The protein below binds the small molecule below.
Small molecule (SMILES): CC(=O)N[C@@H]1[C@@H](O)[C@H](O)[C@@H](CO)O[C@H]1O

Sequence of chain 1.B:
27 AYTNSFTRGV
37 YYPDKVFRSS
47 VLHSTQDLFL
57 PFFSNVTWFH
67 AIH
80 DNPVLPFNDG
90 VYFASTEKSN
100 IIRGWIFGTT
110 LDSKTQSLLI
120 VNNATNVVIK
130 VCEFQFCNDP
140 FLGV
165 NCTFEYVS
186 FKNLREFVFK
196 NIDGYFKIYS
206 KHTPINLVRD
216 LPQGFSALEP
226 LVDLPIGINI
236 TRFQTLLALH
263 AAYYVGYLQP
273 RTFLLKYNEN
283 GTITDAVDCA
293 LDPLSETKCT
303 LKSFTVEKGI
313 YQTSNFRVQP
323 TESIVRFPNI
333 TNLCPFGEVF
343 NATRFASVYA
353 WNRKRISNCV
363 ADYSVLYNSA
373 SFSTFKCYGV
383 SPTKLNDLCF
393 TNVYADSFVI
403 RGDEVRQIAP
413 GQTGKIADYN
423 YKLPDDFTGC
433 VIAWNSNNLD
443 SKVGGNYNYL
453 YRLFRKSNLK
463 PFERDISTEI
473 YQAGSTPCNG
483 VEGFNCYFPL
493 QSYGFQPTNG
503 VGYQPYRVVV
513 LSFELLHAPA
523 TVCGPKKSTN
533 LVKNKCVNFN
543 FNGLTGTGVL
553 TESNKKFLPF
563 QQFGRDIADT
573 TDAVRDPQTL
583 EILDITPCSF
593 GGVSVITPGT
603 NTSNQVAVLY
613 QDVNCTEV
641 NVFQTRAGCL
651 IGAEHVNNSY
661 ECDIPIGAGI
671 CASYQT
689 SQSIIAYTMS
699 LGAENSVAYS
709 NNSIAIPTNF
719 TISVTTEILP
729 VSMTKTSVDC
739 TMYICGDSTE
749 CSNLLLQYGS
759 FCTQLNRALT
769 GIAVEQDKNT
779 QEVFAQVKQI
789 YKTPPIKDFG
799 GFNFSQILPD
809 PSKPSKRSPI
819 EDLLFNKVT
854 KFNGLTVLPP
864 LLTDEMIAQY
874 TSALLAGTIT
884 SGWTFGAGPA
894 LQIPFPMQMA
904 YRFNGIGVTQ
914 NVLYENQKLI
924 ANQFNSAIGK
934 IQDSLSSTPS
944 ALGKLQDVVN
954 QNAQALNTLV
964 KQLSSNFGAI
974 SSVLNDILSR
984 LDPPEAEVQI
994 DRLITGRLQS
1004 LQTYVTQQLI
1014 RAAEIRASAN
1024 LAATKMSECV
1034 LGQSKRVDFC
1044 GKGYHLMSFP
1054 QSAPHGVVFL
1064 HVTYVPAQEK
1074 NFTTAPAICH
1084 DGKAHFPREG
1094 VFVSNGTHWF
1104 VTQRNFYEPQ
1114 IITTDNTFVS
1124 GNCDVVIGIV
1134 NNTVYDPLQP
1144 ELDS

Binding-site contacts:
Ligand atom C1 contacts residue ASN709 of chain 1.B at 1.4 Å.
Ligand atom C3 contacts residue ASN709 of chain 1.B at 3.6 Å.
Ligand atom O3 contacts residue ASN709 of chain 1.B at 3.1 Å (h-bond).
Ligand atom C1 contacts residue ASP796 of chain 1.C at 4.2 Å.
Ligand atom C4 contacts residue ASN709 of chain 1.B at 4.2 Å.
Ligand atom C5 contacts residue ASN709 of chain 1.B at 3.7 Å.
Ligand atom O5 contacts residue ASN709 of chain 1.B at 2.4 Å (h-bond).
Ligand atom C8 contacts residue ASN709 of chain 1.B at 4.5 Å.
Ligand atom C2 contacts residue ASN709 of chain 1.B at 2.6 Å.
Ligand atom N2 contacts residue ASN709 of chain 1.B at 3.6 Å (h-bond).

Sequence of chain 1.C:
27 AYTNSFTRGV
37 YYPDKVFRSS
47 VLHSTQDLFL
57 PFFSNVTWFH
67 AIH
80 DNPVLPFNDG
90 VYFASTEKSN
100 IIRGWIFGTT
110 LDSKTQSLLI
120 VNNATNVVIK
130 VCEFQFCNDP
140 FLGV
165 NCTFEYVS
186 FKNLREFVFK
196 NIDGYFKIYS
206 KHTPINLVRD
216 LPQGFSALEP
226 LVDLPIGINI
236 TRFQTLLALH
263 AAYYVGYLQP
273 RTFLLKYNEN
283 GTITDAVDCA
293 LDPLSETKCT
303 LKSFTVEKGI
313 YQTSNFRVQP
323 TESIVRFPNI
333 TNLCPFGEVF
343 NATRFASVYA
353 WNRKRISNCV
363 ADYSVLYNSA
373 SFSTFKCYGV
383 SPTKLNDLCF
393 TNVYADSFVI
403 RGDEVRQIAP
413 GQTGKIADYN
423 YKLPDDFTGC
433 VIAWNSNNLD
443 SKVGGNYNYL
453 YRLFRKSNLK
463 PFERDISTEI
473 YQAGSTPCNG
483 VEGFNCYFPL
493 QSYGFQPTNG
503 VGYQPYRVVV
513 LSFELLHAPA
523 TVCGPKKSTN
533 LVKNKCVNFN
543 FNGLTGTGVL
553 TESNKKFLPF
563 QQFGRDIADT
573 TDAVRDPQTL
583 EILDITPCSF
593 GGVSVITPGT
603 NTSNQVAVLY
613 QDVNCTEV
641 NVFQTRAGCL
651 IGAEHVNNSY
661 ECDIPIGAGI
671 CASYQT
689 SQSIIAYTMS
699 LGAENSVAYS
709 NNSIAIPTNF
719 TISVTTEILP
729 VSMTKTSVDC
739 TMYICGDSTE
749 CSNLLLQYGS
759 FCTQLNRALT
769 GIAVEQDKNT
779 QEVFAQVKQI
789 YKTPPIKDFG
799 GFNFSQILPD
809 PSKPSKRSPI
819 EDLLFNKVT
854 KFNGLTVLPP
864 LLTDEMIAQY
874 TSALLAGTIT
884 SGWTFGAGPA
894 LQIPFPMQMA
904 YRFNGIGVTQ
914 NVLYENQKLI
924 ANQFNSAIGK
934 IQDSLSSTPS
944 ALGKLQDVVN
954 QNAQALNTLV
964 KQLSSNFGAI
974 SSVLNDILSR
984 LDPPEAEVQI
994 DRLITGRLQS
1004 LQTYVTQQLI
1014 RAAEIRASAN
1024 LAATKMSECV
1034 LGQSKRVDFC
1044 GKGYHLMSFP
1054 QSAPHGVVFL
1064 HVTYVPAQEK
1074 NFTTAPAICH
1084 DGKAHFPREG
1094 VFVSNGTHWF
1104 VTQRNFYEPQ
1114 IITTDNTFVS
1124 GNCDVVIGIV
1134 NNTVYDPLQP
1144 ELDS